Sequence of chain 3.A:
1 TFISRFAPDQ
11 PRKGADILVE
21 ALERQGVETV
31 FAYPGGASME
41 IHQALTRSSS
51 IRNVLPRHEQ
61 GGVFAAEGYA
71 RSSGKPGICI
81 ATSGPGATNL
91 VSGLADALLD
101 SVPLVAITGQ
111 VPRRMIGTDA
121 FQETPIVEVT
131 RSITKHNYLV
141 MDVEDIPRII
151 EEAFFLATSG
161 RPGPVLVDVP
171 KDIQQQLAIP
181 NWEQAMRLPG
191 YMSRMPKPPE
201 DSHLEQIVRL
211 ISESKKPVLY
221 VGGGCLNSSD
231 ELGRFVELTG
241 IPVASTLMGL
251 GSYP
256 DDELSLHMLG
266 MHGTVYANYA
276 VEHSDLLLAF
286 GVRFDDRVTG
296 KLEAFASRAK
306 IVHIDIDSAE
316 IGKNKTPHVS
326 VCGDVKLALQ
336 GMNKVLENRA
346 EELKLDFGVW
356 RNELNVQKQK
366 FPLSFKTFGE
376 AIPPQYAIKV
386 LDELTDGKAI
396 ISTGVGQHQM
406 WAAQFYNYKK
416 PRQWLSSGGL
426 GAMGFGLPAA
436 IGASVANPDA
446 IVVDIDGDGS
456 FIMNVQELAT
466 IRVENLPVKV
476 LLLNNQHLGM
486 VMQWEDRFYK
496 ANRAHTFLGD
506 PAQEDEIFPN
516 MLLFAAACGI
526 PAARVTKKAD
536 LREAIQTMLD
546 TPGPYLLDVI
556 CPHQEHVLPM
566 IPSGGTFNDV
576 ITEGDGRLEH

Binding-site contacts:
Ligand atom C13 contacts residue FAD1 of chain 2.C at 3.4 Å.
Ligand atom CL01 contacts residue MET115 of chain 3.A at 3.5 Å.
Ligand atom O05 contacts residue TRP489 of chain 2.A at 3.9 Å.
Ligand atom C04 contacts residue SER568 of chain 2.A at 3.3 Å.
Ligand atom C02 contacts residue ARG292 of chain 2.A at 3.1 Å.
Ligand atom C21 contacts residue PHE121 of chain 3.A at 3.2 Å (hydrophobic).
Ligand atom C20 contacts residue PHE121 of chain 3.A at 3.1 Å (hydrophobic).
Ligand atom S08 contacts residue GLY36 of chain 3.A at 3.6 Å.
Ligand atom C03 contacts residue ARG292 of chain 2.A at 3.2 Å.
Ligand atom C21 contacts residue VAL111 of chain 3.A at 3.7 Å (hydrophobic).
Ligand atom O05 contacts residue ARG292 of chain 2.A at 2.6 Å (salt-bridge).
Ligand atom O05 contacts residue SER568 of chain 2.A at 2.4 Å (h-bond).
Ligand atom C11 contacts residue PHE121 of chain 3.A at 3.4 Å (hydrophobic).
Ligand atom C09 contacts residue GLY36 of chain 3.A at 3.9 Å.
Ligand atom N18 contacts residue TRP489 of chain 2.A at 3.4 Å.
Ligand atom C13 contacts residue MET266 of chain 2.A at 3.9 Å (hydrophobic).
Ligand atom O12 contacts residue MET266 of chain 2.A at 3.7 Å.
Ligand atom O12 contacts residue PHE121 of chain 3.A at 3.3 Å.
Ligand atom C17 contacts residue GLY36 of chain 3.A at 3.8 Å.
Ligand atom C21 contacts residue ARG292 of chain 2.A at 3.9 Å.
Ligand atom N10 contacts residue PHE121 of chain 3.A at 3.6 Å.
Ligand atom CL01 contacts residue ARG292 of chain 2.A at 3.3 Å.
Ligand atom N10 contacts residue TRP489 of chain 2.A at 3.5 Å.
Ligand atom C09 contacts residue TRP489 of chain 2.A at 3.3 Å (hydrophobic).
Ligand atom O06 contacts residue LYS171 of chain 3.A at 3.2 Å.
Ligand atom O16 contacts residue MET485 of chain 2.A at 3.2 Å.
Ligand atom S08 contacts residue TRP489 of chain 2.A at 3.7 Å.
Ligand atom CL01 contacts residue PRO112 of chain 3.A at 3.5 Å.
Ligand atom O16 contacts residue TRP489 of chain 2.A at 3.2 Å (h-bond).
Ligand atom C04 contacts residue ARG292 of chain 2.A at 3.3 Å.
Ligand atom O06 contacts residue SER568 of chain 2.A at 3.6 Å (h-bond).
Ligand atom C11 contacts residue TRP489 of chain 2.A at 3.5 Å (hydrophobic).
Ligand atom N18 contacts residue GLY36 of chain 3.A at 3.5 Å.
Ligand atom C15 contacts residue TRP489 of chain 2.A at 3.3 Å (hydrophobic).
Ligand atom C19 contacts residue PHE121 of chain 3.A at 3.7 Å (hydrophobic).
Ligand atom C17 contacts residue VAL486 of chain 2.A at 3.9 Å (hydrophobic).
Ligand atom C14 contacts residue TRP489 of chain 2.A at 3.5 Å (hydrophobic).
Ligand atom C13 contacts residue ARG292 of chain 2.A at 3.8 Å.
Ligand atom O12 contacts residue ARG292 of chain 2.A at 2.9 Å (salt-bridge).
Ligand atom C13 contacts residue PHE121 of chain 3.A at 3.5 Å (hydrophobic).

A small-molecule ligand and the protein it binds are described below.
Small molecule (SMILES): COc1cc(OC)nc(Sc2cccc(Cl)c2C(=O)O)n1

Sequence of chain 2.A:
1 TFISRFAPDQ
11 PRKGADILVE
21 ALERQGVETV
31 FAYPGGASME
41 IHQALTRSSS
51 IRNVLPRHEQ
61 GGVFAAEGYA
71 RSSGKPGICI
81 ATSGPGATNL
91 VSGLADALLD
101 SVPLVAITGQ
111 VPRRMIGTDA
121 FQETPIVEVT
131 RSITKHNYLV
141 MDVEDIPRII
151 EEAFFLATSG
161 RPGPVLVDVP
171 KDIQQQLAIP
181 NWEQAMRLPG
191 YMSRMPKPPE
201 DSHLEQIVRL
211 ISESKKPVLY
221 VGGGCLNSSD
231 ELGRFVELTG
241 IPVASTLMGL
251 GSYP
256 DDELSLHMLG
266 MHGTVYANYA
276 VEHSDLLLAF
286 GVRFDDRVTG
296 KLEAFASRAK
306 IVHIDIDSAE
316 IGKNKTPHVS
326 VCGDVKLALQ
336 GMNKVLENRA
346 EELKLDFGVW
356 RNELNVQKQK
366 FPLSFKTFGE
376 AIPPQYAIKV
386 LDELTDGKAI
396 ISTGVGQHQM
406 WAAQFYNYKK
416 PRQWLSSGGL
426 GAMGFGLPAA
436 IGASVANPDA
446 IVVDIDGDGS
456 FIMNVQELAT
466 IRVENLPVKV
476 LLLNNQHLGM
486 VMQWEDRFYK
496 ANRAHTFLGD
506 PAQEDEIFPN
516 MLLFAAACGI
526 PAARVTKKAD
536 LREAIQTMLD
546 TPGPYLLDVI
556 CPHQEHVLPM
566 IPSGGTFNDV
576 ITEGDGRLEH